Binding-site contacts:
Ligand atom NH contacts residue PRO217 of chain 2.A at 3.8 Å.
Ligand atom CAR contacts residue TYR215 of chain 2.A at 3.8 Å (hydrophobic).
Ligand atom CAX contacts residue ASP188 of chain 2.A at 3.8 Å.
Ligand atom OAH contacts residue GLU224 of chain 2.A at 3.0 Å (salt-bridge).
Ligand atom OAH contacts residue ASP131 of chain 2.A at 3.1 Å (salt-bridge).
Ligand atom OAD contacts residue ASP188 of chain 2.A at 2.8 Å (salt-bridge).
Ligand atom CAT contacts residue ASP188 of chain 2.A at 3.2 Å.
Ligand atom CAN contacts residue GLY190 of chain 2.A at 3.9 Å.
Ligand atom CAX contacts residue GLU224 of chain 2.A at 3.6 Å.
Ligand atom OAH contacts residue MG1 of chain 2.L at 2.1 Å.
Ligand atom OAH contacts residue MG1 of chain 2.M at 2.2 Å.
Ligand atom OAE contacts residue MG1 of chain 2.M at 2.0 Å.
Ligand atom OAE contacts residue GLU224 of chain 2.A at 2.8 Å (salt-bridge).
Ligand atom CAX contacts residue MG1 of chain 2.M at 3.1 Å.
Ligand atom CLAJ contacts residue GLU224 of chain 2.A at 3.6 Å.
Ligand atom OAF contacts residue PRO217 of chain 2.A at 3.7 Å.
Ligand atom CAY contacts residue PRO217 of chain 2.A at 3.9 Å (hydrophobic).
Ligand atom CLAJ contacts residue GLN218 of chain 2.A at 3.7 Å.
Ligand atom CBA contacts residue GLU224 of chain 2.A at 3.5 Å.
Ligand atom CAL contacts residue PRO217 of chain 2.A at 3.9 Å (hydrophobic).
Ligand atom CLAJ contacts residue PRO217 of chain 2.A at 3.5 Å.
Ligand atom CAZ contacts residue MG1 of chain 2.L at 3.2 Å.
Ligand atom CAM contacts residue PRO217 of chain 2.A at 3.5 Å (hydrophobic).
Ligand atom CAX contacts residue MG1 of chain 2.L at 3.0 Å.
Ligand atom OAD contacts residue MG1 of chain 2.L at 2.1 Å.
Ligand atom CBB contacts residue MG1 of chain 2.M at 3.3 Å.
Ligand atom CAV contacts residue PRO217 of chain 2.A at 3.6 Å (hydrophobic).
Ligand atom FAI contacts residue GLN218 of chain 2.A at 3.5 Å.
Ligand atom CAT contacts residue MG1 of chain 2.L at 2.9 Å.
Ligand atom OAH contacts residue ASP188 of chain 2.A at 3.3 Å (salt-bridge).
Ligand atom CBB contacts residue GLU224 of chain 2.A at 3.8 Å.
Ligand atom CBA contacts residue MG1 of chain 2.M at 3.0 Å.
Ligand atom OAF contacts residue TYR215 of chain 2.A at 3.3 Å.
Ligand atom CAC contacts residue TYR215 of chain 2.A at 3.2 Å (hydrophobic).
Ligand atom CAW contacts residue PRO217 of chain 2.A at 3.6 Å (hydrophobic).
Ligand atom CBA contacts residue PRO217 of chain 2.A at 3.8 Å (hydrophobic).
Ligand atom CAU contacts residue PRO217 of chain 2.A at 3.8 Å (hydrophobic).
Ligand atom CAZ contacts residue ASP188 of chain 2.A at 3.6 Å.
Ligand atom OAG contacts residue PRO217 of chain 2.A at 3.1 Å.
Ligand atom NAS contacts residue PRO217 of chain 2.A at 3.7 Å.

This protein binds this small molecule.
Small molecule (SMILES): CCN1C[C@H](C)n2c(c(O)c3c(=O)n(Cc4ccc(F)c(Cl)c4)nc(N4CCN(C)S4(=O)=O)c32)C1=O

Sequence of chain 2.A:
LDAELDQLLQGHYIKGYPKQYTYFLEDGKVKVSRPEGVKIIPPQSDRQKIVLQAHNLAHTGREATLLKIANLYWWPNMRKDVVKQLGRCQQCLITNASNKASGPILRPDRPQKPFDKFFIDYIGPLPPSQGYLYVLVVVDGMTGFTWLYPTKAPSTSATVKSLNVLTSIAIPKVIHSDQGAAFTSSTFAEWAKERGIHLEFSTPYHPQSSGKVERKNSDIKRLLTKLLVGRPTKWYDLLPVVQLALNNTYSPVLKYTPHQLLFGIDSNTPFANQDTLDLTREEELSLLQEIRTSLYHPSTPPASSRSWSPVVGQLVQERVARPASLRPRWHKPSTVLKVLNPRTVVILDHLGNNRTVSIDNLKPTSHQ